Binding-site contacts:
Ligand atom CZ contacts residue GLU187 of chain 2.A at 3.5 Å.
Ligand atom O contacts residue QL01 of chain 2.H at 3.2 Å.
Ligand atom O contacts residue VAL183 of chain 2.A at 3.3 Å.
Ligand atom CB contacts residue SER50 of chain 2.A at 3.6 Å.
Ligand atom NE contacts residue GLU187 of chain 2.A at 2.9 Å (salt-bridge).
Ligand atom CB contacts residue ASN180 of chain 2.A at 3.4 Å.
Ligand atom CB contacts residue ASN231 of chain 2.A at 3.5 Å.
Ligand atom N contacts residue ASN231 of chain 2.A at 2.8 Å (h-bond).
Ligand atom O3P contacts residue ARG134 of chain 2.A at 2.9 Å (salt-bridge).
Ligand atom NE contacts residue ARG65 of chain 2.A at 3.6 Å.
Ligand atom NH2 contacts residue ARG65 of chain 2.A at 3.4 Å (salt-bridge).
Ligand atom OE1 contacts residue LYS54 of chain 2.A at 3.4 Å.
Ligand atom C contacts residue ASN231 of chain 2.A at 3.6 Å.
Ligand atom CB contacts residue QL01 of chain 2.H at 3.0 Å.
Ligand atom SG contacts residue QL01 of chain 2.H at 2.0 Å (h-bond).
Ligand atom O contacts residue LEU234 of chain 2.A at 3.4 Å.
Ligand atom O2P contacts residue TYR135 of chain 2.A at 2.6 Å (h-bond).
Ligand atom CA contacts residue QL01 of chain 2.H at 3.6 Å.
Ligand atom NZ contacts residue ASP230 of chain 2.A at 2.8 Å (salt-bridge).
Ligand atom N contacts residue LEU179 of chain 2.A at 3.6 Å.
Ligand atom CA contacts residue ASN231 of chain 2.A at 3.5 Å.
Ligand atom CB contacts residue ASN180 of chain 2.A at 3.3 Å.
Ligand atom O contacts residue LYS54 of chain 2.A at 3.6 Å.
Ligand atom O3P contacts residue ARG61 of chain 2.A at 3.0 Å (salt-bridge).
Ligand atom O contacts residue VAL51 of chain 2.A at 3.6 Å.
Ligand atom C contacts residue LEU179 of chain 2.A at 3.6 Å (hydrophobic).
Ligand atom NH2 contacts residue VAL183 of chain 2.A at 3.6 Å.
Ligand atom NH2 contacts residue ARG61 of chain 2.A at 3.6 Å.
Ligand atom CZ contacts residue ARG65 of chain 2.A at 3.6 Å.
Ligand atom C contacts residue ASN180 of chain 2.A at 3.6 Å.
Ligand atom CD contacts residue GLU187 of chain 2.A at 3.6 Å.
Ligand atom O2P contacts residue ARG134 of chain 2.A at 2.9 Å (salt-bridge).
Ligand atom N contacts residue ASN180 of chain 2.A at 2.8 Å (h-bond).
Ligand atom O1P contacts residue ARG61 of chain 2.A at 2.8 Å (salt-bridge).
Ligand atom CA contacts residue ASN180 of chain 2.A at 3.5 Å.
Ligand atom O contacts residue ASN231 of chain 2.A at 2.9 Å (h-bond).
Ligand atom C contacts residue VAL51 of chain 2.A at 3.6 Å (hydrophobic).
Ligand atom CB contacts residue QL01 of chain 2.H at 3.6 Å.
Ligand atom N contacts residue VAL51 of chain 2.A at 3.5 Å.
Ligand atom NH2 contacts residue GLU187 of chain 2.A at 2.8 Å (salt-bridge).

This small molecule binds to this protein.
Small molecule (SMILES): C[C@H](N)C(=O)N[C@@H](CCCN=C(N)N)C(=O)N[C@@H](CCCN=C(N)N)C(=O)N[C@@H](CCCCN)C(=O)N[C@@H](COP(=O)(O)O)C(=O)N[C@@H](CS)C(=O)N[C@@H](CCC(N)=O)C(=O)N[C@@H](C)C(N)=O

Sequence of chain 2.A:
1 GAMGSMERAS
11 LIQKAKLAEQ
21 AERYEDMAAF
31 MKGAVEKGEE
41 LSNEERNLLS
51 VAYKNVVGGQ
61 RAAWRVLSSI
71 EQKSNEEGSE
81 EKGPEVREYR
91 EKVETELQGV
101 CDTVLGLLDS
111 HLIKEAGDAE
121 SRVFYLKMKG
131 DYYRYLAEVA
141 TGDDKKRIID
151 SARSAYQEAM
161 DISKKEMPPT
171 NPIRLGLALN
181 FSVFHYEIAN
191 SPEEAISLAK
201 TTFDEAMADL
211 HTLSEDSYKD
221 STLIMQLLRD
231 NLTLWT